This protein binds this small molecule.
Small molecule (SMILES): CNS(=O)(=O)c1cc(C)sc1C

Binding-site contacts:
Ligand atom C4 contacts residue ALA23 of chain 1.D at 4.2 Å (hydrophobic).
Ligand atom C1 contacts residue SER22 of chain 1.D at 3.2 Å.
Ligand atom C1 contacts residue ASP96 of chain 1.D at 3.4 Å.
Ligand atom N1 contacts residue FUL1 of chain 1.R at 2.5 Å.
Ligand atom C1 contacts residue FUL1 of chain 1.R at 1.5 Å.
Ligand atom C6 contacts residue ASP96 of chain 1.D at 3.7 Å.
Ligand atom O2 contacts residue ASP96 of chain 1.D at 4.1 Å.
Ligand atom C1 contacts residue GLY24 of chain 1.D at 4.0 Å.
Ligand atom C7 contacts residue ALA23 of chain 1.D at 3.7 Å (hydrophobic).
Ligand atom C4 contacts residue GLY24 of chain 1.D at 3.7 Å.
Ligand atom S1 contacts residue FUL1 of chain 1.R at 3.8 Å.
Ligand atom O2 contacts residue SER97 of chain 1.D at 3.3 Å (h-bond).
Ligand atom N1 contacts residue ASP96 of chain 1.D at 2.9 Å (salt-bridge).
Ligand atom C5 contacts residue GLY24 of chain 1.D at 4.1 Å.
Ligand atom C3 contacts residue GLY24 of chain 1.D at 4.3 Å.
Ligand atom C5 contacts residue ALA23 of chain 1.D at 4.2 Å (hydrophobic).
Ligand atom S2 contacts residue ASN70 of chain 1.D at 4.0 Å.
Ligand atom N1 contacts residue SER22 of chain 1.D at 4.1 Å.
Ligand atom S2 contacts residue VAL69 of chain 1.D at 3.7 Å.
Ligand atom C7 contacts residue GLY24 of chain 1.D at 4.1 Å.
Ligand atom S1 contacts residue SER97 of chain 1.D at 4.1 Å.
Ligand atom O1 contacts residue FUL1 of chain 1.R at 3.8 Å.
Ligand atom S1 contacts residue ASP96 of chain 1.D at 4.3 Å.
Ligand atom S2 contacts residue GLY24 of chain 1.D at 3.7 Å.
Ligand atom C1 contacts residue ALA23 of chain 1.D at 3.9 Å (hydrophobic).
Ligand atom N1 contacts residue SER97 of chain 1.D at 3.5 Å.
Ligand atom C7 contacts residue GOL1 of chain 1.V at 4.0 Å.
Ligand atom C3 contacts residue VAL69 of chain 1.D at 4.2 Å (hydrophobic).
Ligand atom C6 contacts residue VAL69 of chain 1.D at 3.9 Å (hydrophobic).

Sequence of chain 1.D:
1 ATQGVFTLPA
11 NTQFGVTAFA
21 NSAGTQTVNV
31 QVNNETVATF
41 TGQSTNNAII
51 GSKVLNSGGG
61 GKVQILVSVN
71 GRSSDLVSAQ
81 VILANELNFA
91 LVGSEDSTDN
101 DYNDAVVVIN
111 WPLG